Sequence of chain 1.E:
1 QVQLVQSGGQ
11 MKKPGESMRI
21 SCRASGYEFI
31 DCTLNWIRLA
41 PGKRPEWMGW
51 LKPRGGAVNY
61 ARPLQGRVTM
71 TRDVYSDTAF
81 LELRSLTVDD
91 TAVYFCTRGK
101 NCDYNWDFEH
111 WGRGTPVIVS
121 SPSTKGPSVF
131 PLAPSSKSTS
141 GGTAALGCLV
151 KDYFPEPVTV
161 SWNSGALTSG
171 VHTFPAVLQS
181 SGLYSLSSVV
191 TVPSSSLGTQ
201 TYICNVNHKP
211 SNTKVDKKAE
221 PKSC

This protein binds this small molecule.
Small molecule (SMILES): OC[C@H]1O[C@@H](O)[C@H](O)[C@@H](O)[C@@H]1O

Binding-site contacts:
Ligand atom O5 contacts residue TYR75 of chain 1.E at 4.1 Å.
Ligand atom O6 contacts residue GLY81 of chain 1.D at 3.6 Å (h-bond).
Ligand atom O4 contacts residue LEU79 of chain 1.D at 3.7 Å.
Ligand atom O4 contacts residue GLY292 of chain 1.D at 3.0 Å.
Ligand atom O6 contacts residue TYR75 of chain 1.E at 4.2 Å.
Ligand atom C6 contacts residue GLY81 of chain 1.D at 4.0 Å.
Ligand atom O6 contacts residue GLY292 of chain 1.D at 4.0 Å.
Ligand atom C3 contacts residue GLN293 of chain 1.D at 3.7 Å.
Ligand atom C2 contacts residue GLN293 of chain 1.D at 4.4 Å.
Ligand atom C6 contacts residue TYR75 of chain 1.E at 3.3 Å (hydrophobic).
Ligand atom O3 contacts residue GLN293 of chain 1.D at 2.8 Å (h-bond).
Ligand atom O4 contacts residue GLN293 of chain 1.D at 3.5 Å (h-bond).
Ligand atom C4 contacts residue GLY292 of chain 1.D at 4.3 Å.
Ligand atom C5 contacts residue THR291 of chain 1.D at 4.4 Å.
Ligand atom O6 contacts residue THR80 of chain 1.D at 4.2 Å.
Ligand atom O4 contacts residue GLY81 of chain 1.D at 4.3 Å.
Ligand atom O6 contacts residue THR291 of chain 1.D at 3.0 Å.
Ligand atom C6 contacts residue THR291 of chain 1.D at 3.9 Å.
Ligand atom O2 contacts residue GLN293 of chain 1.D at 3.6 Å (h-bond).
Ligand atom O5 contacts residue ASP73 of chain 1.E at 4.2 Å.
Ligand atom O4 contacts residue THR291 of chain 1.D at 4.5 Å.
Ligand atom O1 contacts residue ASP73 of chain 1.E at 3.7 Å.
Ligand atom C5 contacts residue TYR75 of chain 1.E at 4.3 Å (hydrophobic).
Ligand atom O4 contacts residue THR80 of chain 1.D at 4.1 Å.

Sequence of chain 1.D:
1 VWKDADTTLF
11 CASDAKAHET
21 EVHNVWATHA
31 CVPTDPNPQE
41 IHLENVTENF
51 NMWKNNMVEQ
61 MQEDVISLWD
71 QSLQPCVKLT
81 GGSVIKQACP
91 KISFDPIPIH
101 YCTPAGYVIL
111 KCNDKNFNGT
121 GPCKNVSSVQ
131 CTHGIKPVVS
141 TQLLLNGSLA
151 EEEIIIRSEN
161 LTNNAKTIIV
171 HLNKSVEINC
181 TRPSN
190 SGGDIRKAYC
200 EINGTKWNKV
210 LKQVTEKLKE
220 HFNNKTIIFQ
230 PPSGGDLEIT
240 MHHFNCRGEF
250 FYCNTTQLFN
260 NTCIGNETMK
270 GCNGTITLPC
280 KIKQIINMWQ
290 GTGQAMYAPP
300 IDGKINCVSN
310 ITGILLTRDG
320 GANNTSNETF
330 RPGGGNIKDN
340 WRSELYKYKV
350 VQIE